Binding-site contacts:
Ligand atom CG contacts residue LEU35 of chain 1.A at 3.6 Å (hydrophobic).
Ligand atom CA contacts residue LEU33 of chain 1.A at 3.6 Å (hydrophobic).
Ligand atom C contacts residue ASN36 of chain 1.A at 3.5 Å.
Ligand atom C contacts residue ILE14 of chain 1.A at 3.8 Å (hydrophobic).
Ligand atom CE1 contacts residue ALA34 of chain 1.A at 3.5 Å (hydrophobic).
Ligand atom CD2 contacts residue ALA34 of chain 1.A at 3.8 Å (hydrophobic).
Ligand atom O contacts residue ALA34 of chain 1.A at 3.8 Å.
Ligand atom N contacts residue LEU33 of chain 1.A at 3.8 Å.
Ligand atom CG contacts residue LEU33 of chain 1.A at 3.2 Å (hydrophobic).
Ligand atom CA contacts residue ILE14 of chain 1.A at 3.4 Å (hydrophobic).
Ligand atom O contacts residue ASN36 of chain 1.A at 2.9 Å (h-bond).
Ligand atom NE1 contacts residue ASN36 of chain 1.A at 3.4 Å.
Ligand atom O contacts residue ALA34 of chain 1.A at 2.7 Å (h-bond).
Ligand atom O contacts residue ILE14 of chain 1.A at 3.7 Å.
Ligand atom CA contacts residue LYS32 of chain 1.A at 3.6 Å.
Ligand atom N contacts residue LYS32 of chain 1.A at 2.7 Å (salt-bridge).
Ligand atom O contacts residue LEU35 of chain 1.A at 3.8 Å.
Ligand atom CA contacts residue ASP135 of chain 1.A at 3.3 Å.
Ligand atom O contacts residue LEU33 of chain 1.A at 3.6 Å.
Ligand atom N contacts residue ALA34 of chain 1.A at 3.2 Å (h-bond).
Ligand atom CE2 contacts residue ASN36 of chain 1.A at 3.6 Å.
Ligand atom CE2 contacts residue ALA34 of chain 1.A at 3.6 Å (hydrophobic).
Ligand atom CA contacts residue ASN36 of chain 1.A at 3.1 Å.
Ligand atom CG1 contacts residue LYS32 of chain 1.A at 3.6 Å.
Ligand atom C contacts residue LEU33 of chain 1.A at 3.8 Å (hydrophobic).
Ligand atom OE1 contacts residue ARG29 of chain 1.A at 3.3 Å (salt-bridge).
Ligand atom CZ contacts residue ALA34 of chain 1.A at 3.3 Å (hydrophobic).
Ligand atom CA contacts residue ALA34 of chain 1.A at 3.1 Å (hydrophobic).
Ligand atom OH contacts residue ALA34 of chain 1.A at 3.8 Å.
Ligand atom CD1 contacts residue HIS16 of chain 1.A at 3.5 Å.
Ligand atom CA contacts residue LYS32 of chain 1.A at 3.7 Å.
Ligand atom CD2 contacts residue LEU35 of chain 1.A at 3.4 Å (hydrophobic).
Ligand atom CB contacts residue ALA34 of chain 1.A at 3.2 Å (hydrophobic).
Ligand atom C contacts residue LYS32 of chain 1.A at 3.6 Å.
Ligand atom N contacts residue ASN36 of chain 1.A at 2.9 Å (h-bond).
Ligand atom CD1 contacts residue ASN36 of chain 1.A at 3.7 Å.
Ligand atom CE2 contacts residue ASN36 of chain 1.A at 3.7 Å.
Ligand atom N contacts residue ASP135 of chain 1.A at 3.0 Å (salt-bridge).
Ligand atom CB contacts residue LYS32 of chain 1.A at 3.4 Å.
Ligand atom C contacts residue ALA34 of chain 1.A at 3.6 Å (hydrophobic).

The protein below binds the small molecule below.
Small molecule (SMILES): CC[C@H](C)[C@H](NC(=O)[C@H](CCC(=O)O)NC(=O)[C@H](Cc1ccc(O)cc1)NC(=O)[C@H](CC(C)C)NC(=O)[C@H](CC1=c2ccccc2=NC1)NC(=O)CN)C(=O)N[C@H](C=O)CO

Sequence of chain 1.A:
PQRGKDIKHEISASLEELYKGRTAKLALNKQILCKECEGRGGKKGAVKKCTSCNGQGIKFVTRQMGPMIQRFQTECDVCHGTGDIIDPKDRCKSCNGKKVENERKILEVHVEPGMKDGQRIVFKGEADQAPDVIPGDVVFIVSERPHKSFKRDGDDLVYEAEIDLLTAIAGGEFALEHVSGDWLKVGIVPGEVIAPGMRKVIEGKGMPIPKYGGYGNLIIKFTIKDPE